The protein below binds the small molecule below.
Small molecule (SMILES): O=c1ccn([C@@H]2O[C@H](CO[P](=O)(O)O[P](=O)(O)O[C@H]3O[C@H](CO)[C@H](O)[C@H](O)[C@H]3O)[C@@H](O)[C@H]2O)c(=O)[nH]1

Binding-site contacts:
Ligand atom C2' contacts residue FAD1 of chain 1.U at 3.2 Å.
Ligand atom O3' contacts residue ASN456 of chain 1.F at 2.8 Å (h-bond).
Ligand atom N3 contacts residue PHE157 of chain 1.F at 3.2 Å.
Ligand atom C4' contacts residue FAD1 of chain 1.U at 3.7 Å.
Ligand atom O4 contacts residue TYR103 of chain 1.F at 3.7 Å.
Ligand atom O1A contacts residue TYR316 of chain 1.F at 3.1 Å.
Ligand atom C2D contacts residue TYR161 of chain 1.F at 3.8 Å (hydrophobic).
Ligand atom PB contacts residue TYR452 of chain 1.F at 3.3 Å.
Ligand atom O4' contacts residue ASN456 of chain 1.F at 2.2 Å (h-bond).
Ligand atom O2' contacts residue TYR418 of chain 1.F at 2.8 Å (h-bond).
Ligand atom C3' contacts residue TYR452 of chain 1.F at 3.3 Å (hydrophobic).
Ligand atom C5 contacts residue PHE157 of chain 1.F at 3.4 Å (hydrophobic).
Ligand atom C4 contacts residue PHE157 of chain 1.F at 3.2 Å (hydrophobic).
Ligand atom C5' contacts residue FAD1 of chain 1.U at 3.6 Å.
Ligand atom O3' contacts residue FAD1 of chain 1.U at 3.5 Å.
Ligand atom O6' contacts residue ILE64 of chain 1.F at 3.6 Å.
Ligand atom O5' contacts residue FAD1 of chain 1.U at 3.0 Å (h-bond).
Ligand atom C4' contacts residue ASN456 of chain 1.F at 2.8 Å.
Ligand atom O3B contacts residue TYR452 of chain 1.F at 2.6 Å (h-bond).
Ligand atom O4 contacts residue VAL94 of chain 1.F at 3.6 Å.
Ligand atom O6' contacts residue TRP314 of chain 1.F at 3.7 Å.
Ligand atom C6' contacts residue FAD1 of chain 1.U at 3.6 Å.
Ligand atom O4 contacts residue PHE157 of chain 1.F at 3.4 Å.
Ligand atom O2 contacts residue MET158 of chain 1.F at 3.0 Å.
Ligand atom O2' contacts residue FAD1 of chain 1.U at 3.1 Å (h-bond).
Ligand atom C1' contacts residue ARG326 of chain 1.F at 3.1 Å.
Ligand atom C3D contacts residue ASN162 of chain 1.F at 3.7 Å.
Ligand atom C3' contacts residue ASN456 of chain 1.F at 3.3 Å.
Ligand atom O3' contacts residue ARG446 of chain 1.F at 3.6 Å.
Ligand atom O5' contacts residue ARG326 of chain 1.F at 2.8 Å (salt-bridge).
Ligand atom O1B contacts residue ARG326 of chain 1.F at 3.0 Å (salt-bridge).
Ligand atom O4' contacts residue FAD1 of chain 1.U at 2.6 Å (h-bond).
Ligand atom O3D contacts residue ASN162 of chain 1.F at 2.6 Å (h-bond).
Ligand atom O2D contacts residue ASN162 of chain 1.F at 3.0 Å (h-bond).
Ligand atom O2B contacts residue TYR452 of chain 1.F at 3.7 Å.
Ligand atom C1' contacts residue TYR452 of chain 1.F at 3.8 Å (hydrophobic).
Ligand atom O3A contacts residue TYR452 of chain 1.F at 3.0 Å (h-bond).
Ligand atom O2B contacts residue TYR418 of chain 1.F at 3.3 Å (h-bond).
Ligand atom C1' contacts residue FAD1 of chain 1.U at 3.5 Å.
Ligand atom O1A contacts residue TYR161 of chain 1.F at 3.1 Å (h-bond).

Sequence of chain 1.F:
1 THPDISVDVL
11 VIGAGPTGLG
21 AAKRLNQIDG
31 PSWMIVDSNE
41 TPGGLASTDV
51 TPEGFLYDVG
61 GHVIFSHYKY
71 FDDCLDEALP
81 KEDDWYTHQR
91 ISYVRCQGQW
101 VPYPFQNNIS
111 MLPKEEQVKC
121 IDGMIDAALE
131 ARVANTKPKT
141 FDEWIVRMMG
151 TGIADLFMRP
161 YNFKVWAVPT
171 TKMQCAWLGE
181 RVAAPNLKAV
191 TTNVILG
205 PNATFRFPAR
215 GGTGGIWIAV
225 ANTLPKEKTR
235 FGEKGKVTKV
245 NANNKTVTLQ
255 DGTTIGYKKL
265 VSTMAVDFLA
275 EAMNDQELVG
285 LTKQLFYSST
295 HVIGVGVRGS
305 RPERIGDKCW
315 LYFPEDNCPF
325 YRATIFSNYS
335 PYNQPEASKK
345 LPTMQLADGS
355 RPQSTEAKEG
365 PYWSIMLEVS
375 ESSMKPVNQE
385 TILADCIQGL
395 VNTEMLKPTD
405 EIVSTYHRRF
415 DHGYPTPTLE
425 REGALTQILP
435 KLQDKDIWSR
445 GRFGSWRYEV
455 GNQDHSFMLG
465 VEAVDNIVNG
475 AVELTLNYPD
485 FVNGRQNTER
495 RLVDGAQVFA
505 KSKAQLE